Sequence of chain 1.D:
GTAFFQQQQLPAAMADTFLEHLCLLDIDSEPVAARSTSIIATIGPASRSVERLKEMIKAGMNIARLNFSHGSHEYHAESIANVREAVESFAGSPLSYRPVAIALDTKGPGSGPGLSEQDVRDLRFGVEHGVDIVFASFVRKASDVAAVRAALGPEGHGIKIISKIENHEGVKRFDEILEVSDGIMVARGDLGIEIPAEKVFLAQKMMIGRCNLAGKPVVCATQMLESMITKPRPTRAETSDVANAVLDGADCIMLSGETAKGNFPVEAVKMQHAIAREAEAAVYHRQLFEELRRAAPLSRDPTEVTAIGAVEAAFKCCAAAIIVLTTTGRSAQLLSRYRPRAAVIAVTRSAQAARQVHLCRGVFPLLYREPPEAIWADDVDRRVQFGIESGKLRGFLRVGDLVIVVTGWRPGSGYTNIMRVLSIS

Binding-site contacts:
Ligand atom O4 contacts residue ARG210 of chain 1.D at 3.6 Å (salt-bridge).
Ligand atom C1 contacts residue MG1 of chain 1.X at 3.0 Å.
Ligand atom C2 contacts residue ALA209 of chain 1.D at 3.6 Å (hydrophobic).
Ligand atom O3 contacts residue MET276 of chain 1.D at 4.0 Å.
Ligand atom O4 contacts residue MG1 of chain 1.X at 4.1 Å.
Ligand atom O2 contacts residue ASP212 of chain 1.D at 2.8 Å (salt-bridge).
Ligand atom O3 contacts residue MET207 of chain 1.D at 4.2 Å.
Ligand atom O1 contacts residue MG1 of chain 1.X at 2.3 Å.
Ligand atom O1 contacts residue LYS186 of chain 1.D at 2.7 Å (salt-bridge).
Ligand atom O2 contacts residue MG1 of chain 1.X at 2.1 Å.
Ligand atom C1 contacts residue LYS186 of chain 1.D at 3.6 Å.
Ligand atom O4 contacts residue GLY211 of chain 1.D at 2.9 Å (h-bond).
Ligand atom C2 contacts residue ARG210 of chain 1.D at 4.5 Å.
Ligand atom O2 contacts residue GLY211 of chain 1.D at 3.9 Å.
Ligand atom O3 contacts residue THR244 of chain 1.D at 3.5 Å (h-bond).
Ligand atom C2 contacts residue ASP212 of chain 1.D at 3.8 Å.
Ligand atom C2 contacts residue MG1 of chain 1.X at 2.9 Å.
Ligand atom O1 contacts residue ALA209 of chain 1.D at 4.2 Å.
Ligand atom O2 contacts residue GLU188 of chain 1.D at 2.9 Å (salt-bridge).
Ligand atom O1 contacts residue ARG87 of chain 1.D at 4.4 Å.
Ligand atom O3 contacts residue MG1 of chain 1.X at 4.3 Å.
Ligand atom C2 contacts residue GLU188 of chain 1.D at 3.7 Å.
Ligand atom O4 contacts residue THR244 of chain 1.D at 2.6 Å (h-bond).
Ligand atom O3 contacts residue ALA209 of chain 1.D at 4.3 Å.
Ligand atom O4 contacts residue ALA209 of chain 1.D at 3.4 Å.
Ligand atom O1 contacts residue GLU188 of chain 1.D at 3.4 Å (salt-bridge).
Ligand atom C1 contacts residue ALA209 of chain 1.D at 3.8 Å (hydrophobic).
Ligand atom C1 contacts residue GLU188 of chain 1.D at 3.9 Å.
Ligand atom O3 contacts residue LYS186 of chain 1.D at 3.9 Å.
Ligand atom O2 contacts residue ALA209 of chain 1.D at 4.0 Å.
Ligand atom C2 contacts residue GLY211 of chain 1.D at 3.8 Å.
Ligand atom C1 contacts residue THR244 of chain 1.D at 4.0 Å.
Ligand atom C2 contacts residue THR244 of chain 1.D at 3.5 Å.
Ligand atom O1 contacts residue ASP212 of chain 1.D at 4.2 Å.
Ligand atom O3 contacts residue ARG87 of chain 1.D at 4.0 Å.
Ligand atom O4 contacts residue ASP212 of chain 1.D at 3.8 Å.

This small molecule binds to this protein.
Small molecule (SMILES): O=C([O-])C(=O)[O-]